Sequence of chain 1.P:
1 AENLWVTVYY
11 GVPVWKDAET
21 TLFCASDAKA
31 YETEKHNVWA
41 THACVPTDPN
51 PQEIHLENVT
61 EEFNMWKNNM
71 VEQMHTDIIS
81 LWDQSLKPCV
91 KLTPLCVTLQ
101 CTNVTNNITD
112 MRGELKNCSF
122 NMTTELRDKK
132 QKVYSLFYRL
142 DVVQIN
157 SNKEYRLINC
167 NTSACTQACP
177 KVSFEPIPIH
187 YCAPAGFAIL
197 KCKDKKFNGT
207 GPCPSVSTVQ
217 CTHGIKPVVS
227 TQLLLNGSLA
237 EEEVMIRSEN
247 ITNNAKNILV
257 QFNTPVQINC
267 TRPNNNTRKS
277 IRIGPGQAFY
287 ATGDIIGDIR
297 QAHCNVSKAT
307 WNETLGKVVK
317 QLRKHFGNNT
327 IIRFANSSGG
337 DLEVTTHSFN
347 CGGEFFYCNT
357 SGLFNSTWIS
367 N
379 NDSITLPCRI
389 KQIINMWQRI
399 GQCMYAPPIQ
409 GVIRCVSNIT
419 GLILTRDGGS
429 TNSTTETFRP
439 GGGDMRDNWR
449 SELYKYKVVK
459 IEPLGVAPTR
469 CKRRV

Sequence of chain 1.B:
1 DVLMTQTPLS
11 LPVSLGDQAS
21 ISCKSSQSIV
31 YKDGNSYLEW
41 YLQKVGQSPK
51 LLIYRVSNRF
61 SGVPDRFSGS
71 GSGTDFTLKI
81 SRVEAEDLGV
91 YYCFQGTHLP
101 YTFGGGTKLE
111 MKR

This small molecule binds to this protein.
Small molecule (SMILES): CC(=O)N[C@H]1[C@H](O[C@H]2[C@H](O)[C@@H](NC(C)=O)CO[C@@H]2CO)O[C@H](CO)[C@@H](O[C@@H]2O[C@H](CO)[C@@H](O)[C@H](O)[C@@H]2O)[C@@H]1O

Binding-site contacts:
Ligand atom N2 contacts residue ASN416 of chain 1.P at 2.8 Å (h-bond).
Ligand atom C6 contacts residue PRO261 of chain 1.P at 4.2 Å (hydrophobic).
Ligand atom O6 contacts residue PRO261 of chain 1.P at 3.7 Å.
Ligand atom C7 contacts residue ASN416 of chain 1.P at 3.2 Å.
Ligand atom O4 contacts residue LYS24 of chain 1.B at 3.6 Å.
Ligand atom C2 contacts residue LYS24 of chain 1.B at 4.2 Å.
Ligand atom C5 contacts residue ASN416 of chain 1.P at 3.7 Å.
Ligand atom C8 contacts residue NAG1 of chain 1.YA at 3.7 Å.
Ligand atom O5 contacts residue ASN416 of chain 1.P at 2.6 Å (h-bond).
Ligand atom C2 contacts residue ASN416 of chain 1.P at 2.5 Å.
Ligand atom O5 contacts residue LYS24 of chain 1.B at 4.2 Å.
Ligand atom O2 contacts residue ASP75 of chain 1.B at 3.5 Å (salt-bridge).
Ligand atom C1 contacts residue ASN416 of chain 1.P at 1.4 Å.
Ligand atom C8 contacts residue ASN416 of chain 1.P at 4.2 Å.
Ligand atom O2 contacts residue LYS24 of chain 1.B at 3.1 Å (salt-bridge).
Ligand atom C1 contacts residue LYS24 of chain 1.B at 4.2 Å.
Ligand atom O5 contacts residue PRO261 of chain 1.P at 4.1 Å.
Ligand atom O7 contacts residue ASN416 of chain 1.P at 3.0 Å (h-bond).
Ligand atom C8 contacts residue VAL414 of chain 1.P at 4.0 Å (hydrophobic).
Ligand atom C3 contacts residue ASN416 of chain 1.P at 3.8 Å.
Ligand atom C4 contacts residue ASN416 of chain 1.P at 4.3 Å.